Binding-site contacts:
Ligand atom C4 contacts residue TYR152 of chain 37.A at 3.9 Å (hydrophobic).
Ligand atom C3C contacts residue VAL188 of chain 37.A at 3.2 Å (hydrophobic).
Ligand atom N3A contacts residue ASN219 of chain 37.A at 3.8 Å.
Ligand atom C4A contacts residue ASN198 of chain 37.A at 4.0 Å.
Ligand atom C5C contacts residue ILE104 of chain 37.A at 4.0 Å (hydrophobic).
Ligand atom C31 contacts residue ALA150 of chain 37.A at 3.8 Å (hydrophobic).
Ligand atom C4A contacts residue ASN219 of chain 37.A at 3.9 Å.
Ligand atom C31 contacts residue PRO174 of chain 37.A at 3.4 Å (hydrophobic).
Ligand atom N2 contacts residue PRO174 of chain 37.A at 3.9 Å.
Ligand atom C5 contacts residue MET224 of chain 37.A at 4.0 Å (hydrophobic).
Ligand atom C3 contacts residue PHE186 of chain 37.A at 3.8 Å (hydrophobic).
Ligand atom O1B contacts residue MET221 of chain 37.A at 3.7 Å.
Ligand atom O1 contacts residue TYR152 of chain 37.A at 4.0 Å.
Ligand atom C2B contacts residue MET221 of chain 37.A at 3.6 Å (hydrophobic).
Ligand atom C31 contacts residue SER175 of chain 37.A at 3.6 Å.
Ligand atom C5B contacts residue TYR197 of chain 37.A at 3.7 Å (hydrophobic).
Ligand atom CM2 contacts residue LEU116 of chain 37.A at 3.6 Å (hydrophobic).
Ligand atom O1 contacts residue PHE186 of chain 37.A at 3.7 Å.
Ligand atom N2 contacts residue PHE186 of chain 37.A at 3.9 Å.
Ligand atom C7C contacts residue TYR128 of chain 37.A at 3.7 Å (hydrophobic).
Ligand atom C4C contacts residue VAL188 of chain 37.A at 3.9 Å (hydrophobic).
Ligand atom O1 contacts residue VAL188 of chain 37.A at 3.8 Å.
Ligand atom N2 contacts residue ALA24 of chain 37.C at 3.3 Å.
Ligand atom C1B contacts residue MET221 of chain 37.A at 3.7 Å (hydrophobic).
Ligand atom C5 contacts residue TYR152 of chain 37.A at 3.8 Å (hydrophobic).
Ligand atom C5C contacts residue TYR128 of chain 37.A at 3.6 Å (hydrophobic).
Ligand atom C5 contacts residue PHE186 of chain 37.A at 3.7 Å (hydrophobic).
Ligand atom C4A contacts residue ILE215 of chain 37.A at 3.9 Å (hydrophobic).
Ligand atom O1 contacts residue ALA24 of chain 37.C at 3.6 Å.
Ligand atom C3 contacts residue PRO174 of chain 37.A at 3.8 Å (hydrophobic).
Ligand atom C4 contacts residue MET224 of chain 37.A at 4.0 Å (hydrophobic).
Ligand atom C31 contacts residue VAL176 of chain 37.A at 3.3 Å (hydrophobic).
Ligand atom C5A contacts residue CYS199 of chain 37.A at 3.9 Å (hydrophobic).
Ligand atom C2C contacts residue TYR152 of chain 37.A at 4.0 Å (hydrophobic).
Ligand atom C4 contacts residue PHE186 of chain 37.A at 3.5 Å (hydrophobic).
Ligand atom C2C contacts residue VAL188 of chain 37.A at 3.4 Å (hydrophobic).
Ligand atom C5B contacts residue LEU106 of chain 37.A at 4.0 Å (hydrophobic).
Ligand atom C1C contacts residue MET224 of chain 37.A at 3.4 Å (hydrophobic).
Ligand atom C6C contacts residue VAL191 of chain 37.A at 3.5 Å (hydrophobic).
Ligand atom C6B contacts residue TYR197 of chain 37.A at 3.5 Å (hydrophobic).

Sequence of chain 37.A:
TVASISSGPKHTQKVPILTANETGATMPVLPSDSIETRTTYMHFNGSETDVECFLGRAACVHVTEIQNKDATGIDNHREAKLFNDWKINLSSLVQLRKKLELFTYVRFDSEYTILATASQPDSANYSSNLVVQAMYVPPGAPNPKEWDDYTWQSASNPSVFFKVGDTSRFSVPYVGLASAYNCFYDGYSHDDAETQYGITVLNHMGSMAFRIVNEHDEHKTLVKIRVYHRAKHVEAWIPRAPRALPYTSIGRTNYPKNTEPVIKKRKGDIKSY

This protein binds this small molecule.
Small molecule (SMILES): CC[C@H]1COC(c2ccc(OCCCCCCCc3cc(C)no3)cc2)=N1

Sequence of chain 37.C:
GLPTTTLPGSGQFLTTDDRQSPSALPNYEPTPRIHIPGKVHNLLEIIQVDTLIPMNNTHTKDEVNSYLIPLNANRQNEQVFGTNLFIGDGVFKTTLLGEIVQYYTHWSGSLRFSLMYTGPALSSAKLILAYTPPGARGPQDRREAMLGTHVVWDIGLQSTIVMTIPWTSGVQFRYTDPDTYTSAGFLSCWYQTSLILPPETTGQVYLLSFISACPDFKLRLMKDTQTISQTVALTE